This protein binds this small molecule.
Small molecule (SMILES): O=c1[nH]cnc2c1ncn2[C@@H]1O[C@H](COP(=O)(O)O)[C@@H](O)[C@H]1O

Sequence of chain 1.B:
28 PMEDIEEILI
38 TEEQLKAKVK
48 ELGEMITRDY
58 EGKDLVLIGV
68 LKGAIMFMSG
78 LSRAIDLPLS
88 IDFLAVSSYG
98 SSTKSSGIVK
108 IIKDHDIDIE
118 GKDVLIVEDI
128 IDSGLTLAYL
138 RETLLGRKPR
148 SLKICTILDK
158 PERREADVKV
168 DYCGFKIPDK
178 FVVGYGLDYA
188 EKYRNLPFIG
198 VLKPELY

Binding-site contacts:
Ligand atom N1 contacts residue LEU184 of chain 1.B at 3.9 Å.
Ligand atom O5' contacts residue MG1 of chain 1.I at 3.4 Å.
Ligand atom N7 contacts residue LYS157 of chain 1.B at 3.4 Å (salt-bridge).
Ligand atom O6 contacts residue VAL179 of chain 1.B at 2.9 Å (h-bond).
Ligand atom N7 contacts residue ILE127 of chain 1.B at 4.1 Å.
Ligand atom C6 contacts residue PHE178 of chain 1.B at 3.4 Å (hydrophobic).
Ligand atom O1P contacts residue LEU68 of chain 1.B at 3.8 Å.
Ligand atom N7 contacts residue ASP129 of chain 1.B at 4.0 Å.
Ligand atom C6 contacts residue VAL179 of chain 1.B at 3.5 Å (hydrophobic).
Ligand atom C4 contacts residue ILE127 of chain 1.B at 4.2 Å (hydrophobic).
Ligand atom O3P contacts residue ARG191 of chain 1.B at 3.9 Å.
Ligand atom N9 contacts residue ILE127 of chain 1.B at 4.0 Å.
Ligand atom O4' contacts residue ILE127 of chain 1.B at 4.1 Å.
Ligand atom O6 contacts residue LYS177 of chain 1.B at 3.9 Å.
Ligand atom C2 contacts residue LEU184 of chain 1.B at 3.9 Å (hydrophobic).
Ligand atom C2 contacts residue PHE178 of chain 1.B at 3.6 Å (hydrophobic).
Ligand atom O6 contacts residue PHE178 of chain 1.B at 3.4 Å.
Ligand atom O1P contacts residue GLY70 of chain 1.B at 2.7 Å (h-bond).
Ligand atom N1 contacts residue PHE178 of chain 1.B at 3.2 Å.
Ligand atom C5' contacts residue MG1 of chain 1.I at 3.3 Å.
Ligand atom N1 contacts residue VAL179 of chain 1.B at 2.8 Å (h-bond).
Ligand atom O2P contacts residue ARG191 of chain 1.B at 2.8 Å (salt-bridge).
Ligand atom C6 contacts residue LYS157 of chain 1.B at 3.9 Å.
Ligand atom C5 contacts residue LYS157 of chain 1.B at 4.0 Å.
Ligand atom C2 contacts residue VAL179 of chain 1.B at 3.8 Å (hydrophobic).
Ligand atom O1P contacts residue ARG191 of chain 1.B at 3.5 Å (salt-bridge).
Ligand atom O2P contacts residue ASP185 of chain 1.B at 2.8 Å (salt-bridge).
Ligand atom C5 contacts residue PHE178 of chain 1.B at 3.9 Å (hydrophobic).
Ligand atom P contacts residue MG1 of chain 1.I at 3.3 Å.
Ligand atom O3P contacts residue LEU68 of chain 1.B at 4.0 Å.
Ligand atom P contacts residue ARG191 of chain 1.B at 3.8 Å.
Ligand atom C2 contacts residue ASP185 of chain 1.B at 3.4 Å.
Ligand atom P contacts residue LYS69 of chain 1.B at 4.0 Å.
Ligand atom O1P contacts residue LYS69 of chain 1.B at 3.1 Å (salt-bridge).
Ligand atom P contacts residue GLY70 of chain 1.B at 4.1 Å.
Ligand atom C8 contacts residue ASP129 of chain 1.B at 3.6 Å.
Ligand atom N1 contacts residue ASP185 of chain 1.B at 4.0 Å.
Ligand atom O6 contacts residue LYS157 of chain 1.B at 3.2 Å (salt-bridge).
Ligand atom O2P contacts residue MG1 of chain 1.I at 2.1 Å.
Ligand atom O3P contacts residue LYS69 of chain 1.B at 3.6 Å.